Sequence of chain 1.G:
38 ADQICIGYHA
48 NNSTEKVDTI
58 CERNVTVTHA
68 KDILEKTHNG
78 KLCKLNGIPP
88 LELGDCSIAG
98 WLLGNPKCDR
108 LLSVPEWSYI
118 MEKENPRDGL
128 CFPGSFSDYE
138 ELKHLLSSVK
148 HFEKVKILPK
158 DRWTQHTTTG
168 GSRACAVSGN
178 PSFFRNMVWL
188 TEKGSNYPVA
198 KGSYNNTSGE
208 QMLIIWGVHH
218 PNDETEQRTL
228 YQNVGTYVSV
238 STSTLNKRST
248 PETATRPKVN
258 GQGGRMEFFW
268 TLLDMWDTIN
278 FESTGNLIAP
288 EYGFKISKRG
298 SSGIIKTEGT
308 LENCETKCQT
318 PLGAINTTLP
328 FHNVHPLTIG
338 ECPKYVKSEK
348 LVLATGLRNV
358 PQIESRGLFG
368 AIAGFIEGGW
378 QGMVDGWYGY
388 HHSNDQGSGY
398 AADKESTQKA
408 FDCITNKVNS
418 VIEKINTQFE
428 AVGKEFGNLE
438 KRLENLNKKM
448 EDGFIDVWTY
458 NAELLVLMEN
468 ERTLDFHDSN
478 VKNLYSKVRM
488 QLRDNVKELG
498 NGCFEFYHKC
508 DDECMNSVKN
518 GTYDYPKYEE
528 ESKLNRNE

A small-molecule ligand and the protein it binds are described below.
Small molecule (SMILES): CC(=O)N[C@@H]1[C@@H](O)[C@H](O)[C@@H](CO)O[C@H]1O

Sequence of chain 1.H:
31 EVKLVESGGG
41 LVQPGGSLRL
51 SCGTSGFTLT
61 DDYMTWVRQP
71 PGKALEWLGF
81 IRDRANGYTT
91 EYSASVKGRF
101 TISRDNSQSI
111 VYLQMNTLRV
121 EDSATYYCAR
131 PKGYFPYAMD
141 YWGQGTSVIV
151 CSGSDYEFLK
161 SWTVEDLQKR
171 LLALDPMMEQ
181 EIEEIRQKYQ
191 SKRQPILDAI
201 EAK

Binding-site contacts:
Ligand atom C7 contacts residue ASN323 of chain 1.G at 3.4 Å.
Ligand atom C5 contacts residue ASN323 of chain 1.G at 3.7 Å.
Ligand atom O6 contacts residue THR325 of chain 1.G at 4.0 Å.
Ligand atom C6 contacts residue THR54 of chain 1.H at 3.6 Å.
Ligand atom C8 contacts residue ASN323 of chain 1.G at 3.4 Å.
Ligand atom C8 contacts residue GLN108 of chain 1.H at 3.6 Å.
Ligand atom C6 contacts residue ASN323 of chain 1.G at 4.3 Å.
Ligand atom C3 contacts residue ASN323 of chain 1.G at 3.8 Å.
Ligand atom N2 contacts residue GLU312 of chain 1.G at 3.8 Å.
Ligand atom C1 contacts residue ASN323 of chain 1.G at 1.4 Å.
Ligand atom O6 contacts residue ASN323 of chain 1.G at 4.0 Å.
Ligand atom O5 contacts residue ASN323 of chain 1.G at 2.4 Å (h-bond).
Ligand atom O7 contacts residue ASN323 of chain 1.G at 4.3 Å.
Ligand atom C1 contacts residue LYS314 of chain 1.G at 3.8 Å.
Ligand atom C4 contacts residue ASN323 of chain 1.G at 4.2 Å.
Ligand atom O7 contacts residue GLU312 of chain 1.G at 3.3 Å (salt-bridge).
Ligand atom C3 contacts residue LYS314 of chain 1.G at 4.5 Å.
Ligand atom N2 contacts residue ASN323 of chain 1.G at 2.9 Å (h-bond).
Ligand atom C7 contacts residue GLU312 of chain 1.G at 3.9 Å.
Ligand atom C2 contacts residue ASN323 of chain 1.G at 2.5 Å.
Ligand atom O5 contacts residue LYS314 of chain 1.G at 4.2 Å.
Ligand atom O6 contacts residue THR54 of chain 1.H at 4.4 Å.
Ligand atom C5 contacts residue LYS314 of chain 1.G at 3.9 Å.